Sequence of chain 1.A:
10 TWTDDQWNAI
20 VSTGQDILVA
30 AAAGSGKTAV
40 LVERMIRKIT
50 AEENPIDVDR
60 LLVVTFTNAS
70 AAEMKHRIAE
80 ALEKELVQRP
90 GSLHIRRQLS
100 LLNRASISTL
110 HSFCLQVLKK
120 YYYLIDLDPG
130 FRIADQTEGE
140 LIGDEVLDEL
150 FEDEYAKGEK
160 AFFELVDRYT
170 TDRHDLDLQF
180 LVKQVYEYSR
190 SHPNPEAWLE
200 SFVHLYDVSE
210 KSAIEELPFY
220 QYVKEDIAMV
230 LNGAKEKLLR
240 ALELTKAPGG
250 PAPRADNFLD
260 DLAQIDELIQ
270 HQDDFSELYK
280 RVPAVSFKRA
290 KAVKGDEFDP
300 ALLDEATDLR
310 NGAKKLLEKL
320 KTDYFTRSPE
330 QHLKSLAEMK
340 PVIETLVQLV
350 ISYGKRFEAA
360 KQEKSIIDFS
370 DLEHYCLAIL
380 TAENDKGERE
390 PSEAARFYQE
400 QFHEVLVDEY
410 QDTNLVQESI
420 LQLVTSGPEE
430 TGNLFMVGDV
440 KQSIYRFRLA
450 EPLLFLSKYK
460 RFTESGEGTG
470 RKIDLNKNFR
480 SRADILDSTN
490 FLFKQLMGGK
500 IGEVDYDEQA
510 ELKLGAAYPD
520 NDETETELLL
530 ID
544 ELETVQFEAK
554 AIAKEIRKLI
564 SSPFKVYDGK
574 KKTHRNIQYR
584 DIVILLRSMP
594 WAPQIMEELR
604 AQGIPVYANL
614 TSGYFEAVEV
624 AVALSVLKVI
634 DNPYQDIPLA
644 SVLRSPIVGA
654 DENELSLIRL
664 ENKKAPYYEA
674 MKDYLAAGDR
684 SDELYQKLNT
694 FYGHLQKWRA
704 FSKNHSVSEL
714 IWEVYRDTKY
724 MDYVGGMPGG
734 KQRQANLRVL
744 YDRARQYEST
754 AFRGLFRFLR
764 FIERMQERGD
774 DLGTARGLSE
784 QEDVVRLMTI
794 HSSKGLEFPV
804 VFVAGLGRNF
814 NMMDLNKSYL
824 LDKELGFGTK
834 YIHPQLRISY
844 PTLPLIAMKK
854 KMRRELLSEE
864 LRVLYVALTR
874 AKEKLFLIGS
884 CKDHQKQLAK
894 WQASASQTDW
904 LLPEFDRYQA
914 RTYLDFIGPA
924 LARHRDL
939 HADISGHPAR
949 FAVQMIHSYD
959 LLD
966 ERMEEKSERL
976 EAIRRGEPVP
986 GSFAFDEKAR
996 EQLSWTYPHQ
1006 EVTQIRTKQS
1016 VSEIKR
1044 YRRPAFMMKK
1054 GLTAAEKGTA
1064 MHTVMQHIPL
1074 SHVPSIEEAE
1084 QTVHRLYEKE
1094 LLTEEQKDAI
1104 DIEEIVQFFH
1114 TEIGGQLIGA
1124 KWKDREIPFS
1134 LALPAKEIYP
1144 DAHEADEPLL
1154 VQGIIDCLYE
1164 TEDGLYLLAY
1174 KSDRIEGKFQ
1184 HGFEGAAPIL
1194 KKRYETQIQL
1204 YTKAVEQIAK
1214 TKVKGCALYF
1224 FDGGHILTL

The protein below binds the small molecule below.
Small molecule (SMILES): Nc1ncnc2c1ncn2[C@@H]1O[C@H](CO[P](=O)(O)O[P](=O)(O)NP(=O)(O)O)[C@@H](O)[C@H]1O

Binding-site contacts:
Ligand atom PG contacts residue ARG479 of chain 1.A at 3.3 Å.
Ligand atom O3A contacts residue SER34 of chain 1.A at 3.4 Å (h-bond).
Ligand atom O2B contacts residue LYS36 of chain 1.A at 3.0 Å (salt-bridge).
Ligand atom O1G contacts residue ALA31 of chain 1.A at 3.6 Å.
Ligand atom O3G contacts residue ARG873 of chain 1.A at 3.1 Å (salt-bridge).
Ligand atom PB contacts residue MG1 of chain 1.E at 3.3 Å.
Ligand atom O3' contacts residue LYS573 of chain 1.A at 2.9 Å (salt-bridge).
Ligand atom N9 contacts residue PHE478 of chain 1.A at 3.3 Å.
Ligand atom O1G contacts residue LYS36 of chain 1.A at 2.7 Å (salt-bridge).
Ligand atom N6 contacts residue GLN15 of chain 1.A at 2.6 Å (h-bond).
Ligand atom O3A contacts residue GLY35 of chain 1.A at 2.7 Å (h-bond).
Ligand atom N6 contacts residue THR10 of chain 1.A at 3.4 Å (h-bond).
Ligand atom N3B contacts residue ARG479 of chain 1.A at 2.8 Å (salt-bridge).
Ligand atom C1' contacts residue LYS573 of chain 1.A at 3.4 Å.
Ligand atom O2' contacts residue LYS573 of chain 1.A at 2.7 Å (salt-bridge).
Ligand atom C4' contacts residue GLU800 of chain 1.A at 3.1 Å.
Ligand atom O3G contacts residue GLN441 of chain 1.A at 3.3 Å (h-bond).
Ligand atom O2B contacts residue GLY35 of chain 1.A at 3.4 Å (h-bond).
Ligand atom C2' contacts residue LYS573 of chain 1.A at 3.5 Å.
Ligand atom O2G contacts residue MG1 of chain 1.E at 2.1 Å.
Ligand atom C5 contacts residue PHE478 of chain 1.A at 3.4 Å (hydrophobic).
Ligand atom O2B contacts residue SER34 of chain 1.A at 3.1 Å (h-bond).
Ligand atom O5' contacts residue GLY35 of chain 1.A at 3.6 Å (h-bond).
Ligand atom O1B contacts residue THR37 of chain 1.A at 2.9 Å (h-bond).
Ligand atom O2A contacts residue ARG479 of chain 1.A at 3.5 Å (salt-bridge).
Ligand atom N3B contacts residue GLY33 of chain 1.A at 3.0 Å (h-bond).
Ligand atom O1G contacts residue GLN441 of chain 1.A at 2.8 Å (h-bond).
Ligand atom O4' contacts residue PHE478 of chain 1.A at 3.3 Å (h-bond).
Ligand atom C3' contacts residue GLU800 of chain 1.A at 3.5 Å.
Ligand atom PG contacts residue MG1 of chain 1.E at 3.4 Å.
Ligand atom O1B contacts residue MG1 of chain 1.E at 2.1 Å.
Ligand atom O1A contacts residue ALA38 of chain 1.A at 3.3 Å (h-bond).
Ligand atom C5' contacts residue GLU800 of chain 1.A at 3.5 Å.
Ligand atom O3A contacts residue LYS36 of chain 1.A at 3.5 Å (salt-bridge).
Ligand atom C4 contacts residue PHE478 of chain 1.A at 3.3 Å (hydrophobic).
Ligand atom O3' contacts residue GLU800 of chain 1.A at 2.4 Å (salt-bridge).
Ligand atom O3G contacts residue ARG479 of chain 1.A at 2.6 Å (salt-bridge).
Ligand atom N7 contacts residue PHE478 of chain 1.A at 3.4 Å.
Ligand atom O1A contacts residue GLY35 of chain 1.A at 3.4 Å.
Ligand atom N7 contacts residue GLN15 of chain 1.A at 3.1 Å (h-bond).